Binding-site contacts:
Ligand atom O3 contacts residue NAG1 of chain 1.WA at 3.6 Å (h-bond).
Ligand atom O1 contacts residue NAG1 of chain 1.WA at 4.2 Å.
Ligand atom C2 contacts residue NAG1 of chain 1.WA at 3.8 Å.
Ligand atom O4 contacts residue NAG1 of chain 1.WA at 4.0 Å.
Ligand atom O5 contacts residue NAG1 of chain 1.WA at 3.8 Å.
Ligand atom C5 contacts residue NAG1 of chain 1.WA at 3.6 Å.
Ligand atom C3 contacts residue NAG1 of chain 1.WA at 3.1 Å.
Ligand atom C4 contacts residue NAG1 of chain 1.WA at 4.0 Å.
Ligand atom C1 contacts residue NAG1 of chain 1.WA at 3.2 Å.

The small molecule below binds the protein below.
Small molecule (SMILES): OC[C@H]1O[C@@H](O)[C@@H](O)[C@@H](O)[C@@H]1O